Binding-site contacts:
Ligand atom CAL contacts residue THR316 of chain 1.A at 3.7 Å.
Ligand atom CAW contacts residue SER61 of chain 1.A at 3.4 Å.
Ligand atom OAD contacts residue SER61 of chain 1.A at 2.6 Å (h-bond).
Ligand atom CAG contacts residue LEU116 of chain 1.A at 3.7 Å (hydrophobic).
Ligand atom CAR contacts residue HIS207 of chain 1.A at 3.1 Å.
Ligand atom CAH contacts residue GLN117 of chain 1.A at 3.7 Å.
Ligand atom CAN contacts residue ALA315 of chain 1.A at 3.5 Å (hydrophobic).
Ligand atom CAU contacts residue VAL208 of chain 1.A at 3.5 Å (hydrophobic).
Ligand atom OAA contacts residue HIS207 of chain 1.A at 2.7 Å (h-bond).
Ligand atom CAV contacts residue SER61 of chain 1.A at 3.7 Å.
Ligand atom OAE contacts residue VAL206 of chain 1.A at 3.8 Å.
Ligand atom OAB contacts residue GLY314 of chain 1.A at 3.4 Å.
Ligand atom CAS contacts residue SER61 of chain 1.A at 3.0 Å.
Ligand atom CAJ contacts residue GLY317 of chain 1.A at 3.2 Å.
Ligand atom CAR contacts residue VAL208 of chain 1.A at 3.5 Å (hydrophobic).
Ligand atom OAF contacts residue SER61 of chain 1.A at 3.7 Å.
Ligand atom OAE contacts residue HIS207 of chain 1.A at 3.3 Å (h-bond).
Ligand atom OAB contacts residue ALA315 of chain 1.A at 2.6 Å (h-bond).
Ligand atom OAE contacts residue VAL208 of chain 1.A at 3.7 Å.
Ligand atom OAE contacts residue GLY317 of chain 1.A at 3.7 Å.
Ligand atom OAC contacts residue GLN117 of chain 1.A at 3.1 Å (h-bond).
Ligand atom SAX contacts residue ASN149 of chain 1.A at 3.7 Å.
Ligand atom OAB contacts residue SER61 of chain 1.A at 2.7 Å (h-bond).
Ligand atom CAL contacts residue GLY317 of chain 1.A at 2.8 Å.
Ligand atom OAF contacts residue GLY314 of chain 1.A at 3.5 Å.
Ligand atom OAA contacts residue SER209 of chain 1.A at 3.6 Å (h-bond).
Ligand atom CAK contacts residue VAL208 of chain 1.A at 3.7 Å (hydrophobic).
Ligand atom SAX contacts residue SER61 of chain 1.A at 3.7 Å.
Ligand atom CAS contacts residue ALA315 of chain 1.A at 3.2 Å (hydrophobic).
Ligand atom OAD contacts residue LYS64 of chain 1.A at 3.3 Å (salt-bridge).
Ligand atom NAP contacts residue ALA315 of chain 1.A at 2.8 Å (h-bond).
Ligand atom OAF contacts residue ALA315 of chain 1.A at 3.2 Å (h-bond).
Ligand atom OAD contacts residue ASN149 of chain 1.A at 3.6 Å.
Ligand atom CAK contacts residue SER209 of chain 1.A at 3.0 Å.
Ligand atom OAD contacts residue TYR218 of chain 1.A at 3.6 Å.
Ligand atom CAH contacts residue LEU116 of chain 1.A at 3.8 Å (hydrophobic).
Ligand atom CAJ contacts residue THR316 of chain 1.A at 3.6 Å.
Ligand atom OAA contacts residue VAL208 of chain 1.A at 3.8 Å.
Ligand atom CAU contacts residue SER209 of chain 1.A at 3.7 Å.
Ligand atom OAC contacts residue ASN149 of chain 1.A at 2.6 Å (h-bond).

Sequence of chain 1.A:
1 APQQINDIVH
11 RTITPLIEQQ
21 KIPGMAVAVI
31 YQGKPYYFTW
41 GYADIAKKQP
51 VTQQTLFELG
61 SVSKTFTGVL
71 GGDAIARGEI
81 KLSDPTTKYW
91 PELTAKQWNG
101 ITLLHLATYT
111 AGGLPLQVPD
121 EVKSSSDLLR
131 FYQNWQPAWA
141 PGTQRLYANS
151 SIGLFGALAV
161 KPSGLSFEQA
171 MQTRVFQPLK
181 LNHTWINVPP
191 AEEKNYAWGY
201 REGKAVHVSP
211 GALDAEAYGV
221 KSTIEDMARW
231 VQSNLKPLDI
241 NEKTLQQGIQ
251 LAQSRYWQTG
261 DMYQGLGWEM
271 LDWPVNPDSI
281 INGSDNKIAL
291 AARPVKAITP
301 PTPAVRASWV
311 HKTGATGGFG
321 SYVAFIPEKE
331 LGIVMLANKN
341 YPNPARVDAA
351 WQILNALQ

This protein binds this small molecule.
Small molecule (SMILES): O=C(O)c1ccc(CCCNS(=O)(=O)c2ccsc2C(=O)O)cc1